Sequence of chain 1.A:
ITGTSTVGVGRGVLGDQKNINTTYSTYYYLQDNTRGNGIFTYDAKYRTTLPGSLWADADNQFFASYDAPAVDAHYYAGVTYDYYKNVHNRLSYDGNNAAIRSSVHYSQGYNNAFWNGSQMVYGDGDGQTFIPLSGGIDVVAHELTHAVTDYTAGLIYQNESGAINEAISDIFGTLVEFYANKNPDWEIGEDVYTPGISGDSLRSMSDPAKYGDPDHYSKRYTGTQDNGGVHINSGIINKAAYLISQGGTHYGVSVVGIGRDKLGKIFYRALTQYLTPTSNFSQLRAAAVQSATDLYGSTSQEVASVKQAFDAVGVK

The protein below binds the small molecule below.
Small molecule (SMILES): O[C@@H]1[C@@H](O)[C@H](O)OC[C@H]1O

Binding-site contacts:
Ligand atom O5 contacts residue VAL87 of chain 1.A at 4.2 Å.
Ligand atom O4 contacts residue TYR179 of chain 1.A at 3.7 Å.
Ligand atom C4 contacts residue TYR179 of chain 1.A at 4.1 Å (hydrophobic).
Ligand atom C1 contacts residue ASP261 of chain 1.A at 3.4 Å.
Ligand atom O5 contacts residue ASP261 of chain 1.A at 3.7 Å.
Ligand atom O5 contacts residue TYR83 of chain 1.A at 4.5 Å.
Ligand atom O1 contacts residue ASP261 of chain 1.A at 3.3 Å (salt-bridge).
Ligand atom O4 contacts residue LEU175 of chain 1.A at 2.8 Å (h-bond).
Ligand atom O4 contacts residue PHE178 of chain 1.A at 3.5 Å.
Ligand atom O3 contacts residue ARG260 of chain 1.A at 2.7 Å (salt-bridge).
Ligand atom O2 contacts residue ARG260 of chain 1.A at 3.9 Å.
Ligand atom O4 contacts residue ARG260 of chain 1.A at 4.3 Å.
Ligand atom C5 contacts residue LEU175 of chain 1.A at 4.4 Å (hydrophobic).
Ligand atom C5 contacts residue TYR83 of chain 1.A at 3.9 Å (hydrophobic).
Ligand atom C4 contacts residue LEU175 of chain 1.A at 3.8 Å (hydrophobic).
Ligand atom C4 contacts residue PHE178 of chain 1.A at 4.4 Å (hydrophobic).
Ligand atom O2 contacts residue ASP261 of chain 1.A at 4.3 Å.
Ligand atom O3 contacts residue PHE178 of chain 1.A at 3.7 Å.
Ligand atom C3 contacts residue ARG260 of chain 1.A at 3.6 Å.